Sequence of chain 1.B:
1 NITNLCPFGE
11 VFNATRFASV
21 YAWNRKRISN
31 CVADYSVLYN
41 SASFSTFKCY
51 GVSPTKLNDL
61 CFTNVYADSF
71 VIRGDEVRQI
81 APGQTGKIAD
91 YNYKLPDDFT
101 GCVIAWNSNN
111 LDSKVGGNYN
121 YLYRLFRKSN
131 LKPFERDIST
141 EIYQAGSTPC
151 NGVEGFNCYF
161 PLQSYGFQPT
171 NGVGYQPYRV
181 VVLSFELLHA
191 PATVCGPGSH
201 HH

A small-molecule ligand and the protein it binds are described below.
Small molecule (SMILES): CC(=O)N[C@H]1[C@H](O[C@H]2[C@H](O)[C@@H](NC(C)=O)CO[C@@H]2CO)O[C@H](CO)[C@@H](O)[C@@H]1O

Binding-site contacts:
Ligand atom C3 contacts residue ASN13 of chain 1.B at 3.8 Å.
Ligand atom C8 contacts residue PHE12 of chain 1.B at 4.1 Å (hydrophobic).
Ligand atom C8 contacts residue GLY9 of chain 1.B at 3.6 Å.
Ligand atom N2 contacts residue ASN13 of chain 1.B at 2.9 Å (h-bond).
Ligand atom C5 contacts residue ASN13 of chain 1.B at 3.6 Å.
Ligand atom C8 contacts residue PHE8 of chain 1.B at 4.2 Å (hydrophobic).
Ligand atom C8 contacts residue ASN13 of chain 1.B at 4.0 Å.
Ligand atom C2 contacts residue ASN13 of chain 1.B at 2.5 Å.
Ligand atom O5 contacts residue ASN13 of chain 1.B at 2.4 Å (h-bond).
Ligand atom C7 contacts residue ASN13 of chain 1.B at 3.2 Å.
Ligand atom N2 contacts residue GLY9 of chain 1.B at 4.1 Å.
Ligand atom C7 contacts residue GLY9 of chain 1.B at 4.3 Å.
Ligand atom O7 contacts residue ASN13 of chain 1.B at 3.1 Å (h-bond).
Ligand atom C4 contacts residue ASN13 of chain 1.B at 4.2 Å.
Ligand atom C1 contacts residue ASN13 of chain 1.B at 1.4 Å.